Binding-site contacts:
Ligand atom CAF contacts residue LEU17 of chain 2.B at 3.8 Å (hydrophobic).
Ligand atom CAF contacts residue IW61 of chain 2.D at 0.9 Å.
Ligand atom CAL contacts residue ALA108 of chain 1.B at 3.7 Å (hydrophobic).
Ligand atom OAN contacts residue LEU17 of chain 2.B at 3.7 Å.
Ligand atom BRAD contacts residue ALA108 of chain 2.B at 3.8 Å.
Ligand atom CAO contacts residue IW61 of chain 2.D at 0.7 Å.
Ligand atom CAQ contacts residue IW61 of chain 2.D at 0.4 Å.
Ligand atom CAT contacts residue IW61 of chain 2.D at 0.5 Å.
Ligand atom NAC contacts residue SER117 of chain 2.B at 3.0 Å (h-bond).
Ligand atom NAC contacts residue LEU110 of chain 1.B at 3.6 Å.
Ligand atom OAN contacts residue IW61 of chain 2.D at 0.6 Å (h-bond).
Ligand atom CAU contacts residue IW61 of chain 2.D at 0.5 Å.
Ligand atom BRAD contacts residue IW61 of chain 2.D at 0.6 Å.
Ligand atom OAM contacts residue ALA108 of chain 2.B at 3.7 Å.
Ligand atom NAC contacts residue LEU110 of chain 2.B at 3.6 Å.
Ligand atom CAH contacts residue LYS15 of chain 1.B at 3.9 Å.
Ligand atom CAB contacts residue IW61 of chain 2.D at 0.6 Å.
Ligand atom CAP contacts residue IW61 of chain 2.D at 0.1 Å.
Ligand atom BRAD contacts residue THR119 of chain 2.B at 3.9 Å.
Ligand atom CAG contacts residue IW61 of chain 2.D at 0.9 Å.
Ligand atom NAC contacts residue IW61 of chain 2.D at 0.2 Å (h-bond).
Ligand atom BRAE contacts residue THR119 of chain 1.B at 3.8 Å.
Ligand atom BRAE contacts residue IW61 of chain 2.D at 0.6 Å.
Ligand atom BRAD contacts residue SER117 of chain 2.B at 3.6 Å.
Ligand atom CAR contacts residue IW61 of chain 2.D at 0.4 Å.
Ligand atom CAB contacts residue THR106 of chain 1.B at 3.9 Å.
Ligand atom CAS contacts residue IW61 of chain 2.D at 0.6 Å.
Ligand atom OAM contacts residue IW61 of chain 2.D at 0.6 Å (h-bond).
Ligand atom CAL contacts residue IW61 of chain 2.D at 0.7 Å.
Ligand atom CAA contacts residue THR106 of chain 2.B at 3.5 Å.
Ligand atom BRAE contacts residue SER117 of chain 1.B at 3.3 Å.
Ligand atom CAH contacts residue IW61 of chain 2.D at 0.6 Å.
Ligand atom CAI contacts residue IW61 of chain 2.D at 0.5 Å.
Ligand atom BRAD contacts residue THR118 of chain 2.B at 3.8 Å.
Ligand atom NAC contacts residue SER117 of chain 1.B at 3.2 Å (h-bond).
Ligand atom CAK contacts residue IW61 of chain 2.D at 0.7 Å.
Ligand atom CAA contacts residue IW61 of chain 2.D at 0.6 Å.
Ligand atom BRAE contacts residue THR118 of chain 1.B at 3.5 Å.
Ligand atom OAN contacts residue ALA108 of chain 1.B at 3.8 Å.
Ligand atom CAJ contacts residue IW61 of chain 2.D at 0.5 Å.

Sequence of chain 2.B:
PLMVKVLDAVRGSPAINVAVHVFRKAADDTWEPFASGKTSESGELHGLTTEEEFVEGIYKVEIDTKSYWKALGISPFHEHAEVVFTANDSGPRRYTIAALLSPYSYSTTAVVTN

Sequence of chain 1.B:
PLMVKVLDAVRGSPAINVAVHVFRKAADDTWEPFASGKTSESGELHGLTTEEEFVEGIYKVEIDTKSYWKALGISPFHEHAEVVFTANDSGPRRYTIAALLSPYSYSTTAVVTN

The small molecule below binds the protein below.
Small molecule (SMILES): COc1cccc(OC)c1/C=C/c1cc(Br)c(N)c(Br)c1